Sequence of chain 1.G:
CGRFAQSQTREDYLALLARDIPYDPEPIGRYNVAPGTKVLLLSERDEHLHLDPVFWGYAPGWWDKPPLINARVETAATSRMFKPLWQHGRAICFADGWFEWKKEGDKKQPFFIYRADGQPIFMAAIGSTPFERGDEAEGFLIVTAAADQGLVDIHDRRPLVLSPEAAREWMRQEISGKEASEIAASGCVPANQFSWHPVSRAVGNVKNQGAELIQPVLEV

This small molecule binds to this protein.
Small molecule (SMILES): Cc1cn([C@H]2C[C@H](O[P](=O)(O)OC[C@H]3O[C@@H](n4cc(C)c(=O)[nH]c4=O)C[C@@H]3O[P](=O)(O)OC[C@H]3O[C@@H](n4ccc(N)nc4=O)C[C@@H]3O)[C@@H](CO[P](=O)(O)O[C@H]3C[C@H](n4cnc5c(N)ncnc54)O[C@@H]3CO[P](=O)(O)O[C@H]3C[C@H](n4cnc5c(=O)nc(N)[nH]c54)O[C@@H]3CO[P](=O)(O)O[C@H]3CCO[C@@H]3CO[P](=O)(O)O[C@H]3C[C@H](n4cc(C)c(=O)[nH]c4=O)O[C@@H]3CO[P](=O)(O)O[C@H]3C[C@H](n4cnc5c(=O)nc(N)[nH]c54)O[C@@H]3CO[P](=O)(O)O[C@H]3C[C@H](n4cnc5c(=O)nc(N)[nH]c54)O[C@@H]3COP(=O)=O)O2)c(=O)[nH]c1=O

Binding-site contacts:
Ligand atom N2 contacts residue VAL210 of chain 1.G at 3.2 Å.
Ligand atom N3 contacts residue TRP66 of chain 1.G at 3.4 Å.
Ligand atom OP1 contacts residue ARG161 of chain 1.G at 2.9 Å (salt-bridge).
Ligand atom C5' contacts residue ASN74 of chain 1.G at 3.5 Å.
Ligand atom C5' contacts residue TRP105 of chain 1.G at 3.5 Å (hydrophobic).
Ligand atom N3 contacts residue ARG84 of chain 1.G at 3.5 Å (salt-bridge).
Ligand atom OP2 contacts residue ARG76 of chain 1.G at 3.5 Å.
Ligand atom C4' contacts residue ASN74 of chain 1.G at 3.4 Å.
Ligand atom N1 contacts residue TRP66 of chain 1.G at 3.5 Å.
Ligand atom N3 contacts residue ARG3 of chain 1.G at 3.1 Å (salt-bridge).
Ligand atom C5 contacts residue ARG84 of chain 1.G at 3.5 Å.
Ligand atom C1' contacts residue GLY2 of chain 1.G at 3.5 Å.
Ligand atom C5' contacts residue ASN74 of chain 1.G at 3.0 Å.
Ligand atom O4' contacts residue TRP67 of chain 1.G at 3.4 Å.
Ligand atom O3' contacts residue PHE86 of chain 1.G at 3.4 Å.
Ligand atom C2 contacts residue TRP66 of chain 1.G at 3.4 Å (hydrophobic).
Ligand atom O3' contacts residue GLY208 of chain 1.G at 3.2 Å.
Ligand atom OP1 contacts residue THR148 of chain 1.G at 2.6 Å (h-bond).
Ligand atom OP2 contacts residue ASN209 of chain 1.G at 2.9 Å (h-bond).
Ligand atom O4' contacts residue ARG3 of chain 1.G at 2.9 Å (salt-bridge).
Ligand atom C6 contacts residue TRP66 of chain 1.G at 3.4 Å (hydrophobic).
Ligand atom O3' contacts residue MET85 of chain 1.G at 3.5 Å.
Ligand atom OP1 contacts residue LYS112 of chain 1.G at 2.6 Å (salt-bridge).
Ligand atom C4 contacts residue TRP66 of chain 1.G at 3.2 Å (hydrophobic).
Ligand atom N7 contacts residue TRP66 of chain 1.G at 3.5 Å.
Ligand atom C6 contacts residue ARG84 of chain 1.G at 3.5 Å.
Ligand atom OP1 contacts residue SER83 of chain 1.G at 2.5 Å (h-bond).
Ligand atom C8 contacts residue TRP66 of chain 1.G at 3.4 Å (hydrophobic).
Ligand atom C2' contacts residue ASN74 of chain 1.G at 3.5 Å.
Ligand atom C5 contacts residue TRP66 of chain 1.G at 3.5 Å (hydrophobic).
Ligand atom OP1 contacts residue ARG76 of chain 1.G at 2.8 Å (salt-bridge).
Ligand atom O4' contacts residue CYS1 of chain 1.G at 3.2 Å (h-bond).
Ligand atom N2 contacts residue ARG3 of chain 1.G at 3.3 Å (salt-bridge).
Ligand atom O4' contacts residue GLY2 of chain 1.G at 3.5 Å.
Ligand atom O4' contacts residue GLY208 of chain 1.G at 3.2 Å (h-bond).
Ligand atom C1' contacts residue GLY208 of chain 1.G at 3.4 Å.
Ligand atom OP2 contacts residue ARG76 of chain 1.G at 2.9 Å (salt-bridge).
Ligand atom C1' contacts residue ASN74 of chain 1.G at 3.4 Å.
Ligand atom N9 contacts residue TRP66 of chain 1.G at 3.4 Å.
Ligand atom N2 contacts residue ARG84 of chain 1.G at 3.0 Å (salt-bridge).